A small-molecule ligand and the protein it binds are described below.
Small molecule (SMILES): CC(=O)N[C@@H]1[C@@H](O)[C@H](O)[C@@H](CO)O[C@H]1O

Binding-site contacts:
Ligand atom C2 contacts residue ASN87 of chain 22.C at 2.5 Å.
Ligand atom O5 contacts residue SER79 of chain 22.C at 3.8 Å.
Ligand atom C3 contacts residue ASN87 of chain 22.C at 3.8 Å.
Ligand atom O6 contacts residue SER79 of chain 22.C at 2.5 Å (h-bond).
Ligand atom C5 contacts residue ASN87 of chain 22.C at 3.7 Å.
Ligand atom O7 contacts residue ASN87 of chain 22.C at 4.4 Å.
Ligand atom N2 contacts residue ASN87 of chain 22.C at 2.9 Å (h-bond).
Ligand atom C4 contacts residue ASN87 of chain 22.C at 4.2 Å.
Ligand atom O5 contacts residue ASN87 of chain 22.C at 2.4 Å (h-bond).
Ligand atom C1 contacts residue ASN87 of chain 22.C at 1.4 Å.
Ligand atom O6 contacts residue LEU91 of chain 22.C at 3.9 Å.
Ligand atom C8 contacts residue ILE155 of chain 22.C at 3.7 Å (hydrophobic).
Ligand atom C6 contacts residue SER79 of chain 22.C at 3.6 Å.
Ligand atom C7 contacts residue ASN87 of chain 22.C at 3.9 Å.
Ligand atom C5 contacts residue SER79 of chain 22.C at 4.3 Å.

Sequence of chain 22.C:
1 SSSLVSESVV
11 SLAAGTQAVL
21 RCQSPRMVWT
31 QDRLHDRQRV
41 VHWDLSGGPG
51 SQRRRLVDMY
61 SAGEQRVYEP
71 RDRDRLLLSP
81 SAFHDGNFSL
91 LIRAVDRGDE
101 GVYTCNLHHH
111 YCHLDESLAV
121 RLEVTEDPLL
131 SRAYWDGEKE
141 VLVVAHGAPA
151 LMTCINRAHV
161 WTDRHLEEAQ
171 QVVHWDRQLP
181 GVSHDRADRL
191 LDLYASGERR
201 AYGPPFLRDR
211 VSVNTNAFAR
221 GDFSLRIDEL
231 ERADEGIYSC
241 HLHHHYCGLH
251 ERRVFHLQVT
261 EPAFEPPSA